Sequence of chain 1.B:
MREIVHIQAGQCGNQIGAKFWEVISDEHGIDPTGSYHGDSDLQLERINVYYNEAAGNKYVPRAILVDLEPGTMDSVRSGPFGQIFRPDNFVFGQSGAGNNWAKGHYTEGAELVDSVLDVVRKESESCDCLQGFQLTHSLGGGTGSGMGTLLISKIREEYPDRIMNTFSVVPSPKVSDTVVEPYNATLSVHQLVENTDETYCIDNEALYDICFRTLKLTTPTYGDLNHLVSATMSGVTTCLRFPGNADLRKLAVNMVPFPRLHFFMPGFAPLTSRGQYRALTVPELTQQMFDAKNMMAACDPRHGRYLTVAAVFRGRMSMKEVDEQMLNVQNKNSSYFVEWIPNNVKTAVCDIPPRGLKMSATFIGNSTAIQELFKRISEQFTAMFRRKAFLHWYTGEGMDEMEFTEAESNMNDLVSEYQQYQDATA

Binding-site contacts:
Ligand atom C13 contacts residue MET257 of chain 1.B at 3.6 Å (hydrophobic).
Ligand atom C15 contacts residue LEU253 of chain 1.B at 3.7 Å (hydrophobic).
Ligand atom C15 contacts residue GLU198 of chain 1.B at 3.7 Å.
Ligand atom C23 contacts residue GLN134 of chain 1.B at 3.1 Å.
Ligand atom O3' contacts residue ASN165 of chain 1.B at 3.8 Å.
Ligand atom C9 contacts residue LEU253 of chain 1.B at 3.6 Å (hydrophobic).
Ligand atom C2' contacts residue ASN165 of chain 1.B at 3.8 Å.
Ligand atom C23 contacts residue TYR50 of chain 1.B at 3.8 Å (hydrophobic).
Ligand atom C8 contacts residue LEU253 of chain 1.B at 3.8 Å (hydrophobic).
Ligand atom C1' contacts residue LEU250 of chain 1.B at 3.8 Å (hydrophobic).
Ligand atom O2' contacts residue ASN165 of chain 1.B at 3.5 Å (h-bond).
Ligand atom O5' contacts residue ILE368 of chain 1.B at 3.6 Å.
Ligand atom CAC contacts residue TYR200 of chain 1.B at 3.2 Å (hydrophobic).
Ligand atom O5 contacts residue ALA314 of chain 1.B at 3.6 Å.
Ligand atom C1 contacts residue THR166 of chain 1.B at 3.4 Å.
Ligand atom C14 contacts residue LEU253 of chain 1.B at 3.6 Å (hydrophobic).
Ligand atom C5 contacts residue VAL316 of chain 1.B at 3.7 Å (hydrophobic).
Ligand atom CAC contacts residue VAL236 of chain 1.B at 3.8 Å (hydrophobic).
Ligand atom C11 contacts residue LEU253 of chain 1.B at 3.6 Å (hydrophobic).
Ligand atom CAC contacts residue ILE368 of chain 1.B at 3.8 Å (hydrophobic).
Ligand atom O3' contacts residue PHE167 of chain 1.B at 3.3 Å.
Ligand atom C18 contacts residue ALA352 of chain 1.B at 3.7 Å (hydrophobic).
Ligand atom C6 contacts residue LEU253 of chain 1.B at 3.8 Å (hydrophobic).
Ligand atom C1 contacts residue ASN165 of chain 1.B at 2.6 Å.
Ligand atom C13 contacts residue LEU253 of chain 1.B at 3.6 Å (hydrophobic).
Ligand atom C17 contacts residue THR179 of chain 1.A at 3.8 Å.
Ligand atom C18 contacts residue THR351 of chain 1.B at 3.7 Å.
Ligand atom C23 contacts residue LEU240 of chain 1.B at 3.9 Å (hydrophobic).
Ligand atom OP3 contacts residue LEU253 of chain 1.B at 3.7 Å.
Ligand atom CAA contacts residue VAL236 of chain 1.B at 3.1 Å (hydrophobic).
Ligand atom C9 contacts residue ILE368 of chain 1.B at 3.8 Å (hydrophobic).
Ligand atom C11 contacts residue ALA314 of chain 1.B at 3.6 Å (hydrophobic).
Ligand atom C2 contacts residue ALA314 of chain 1.B at 3.6 Å (hydrophobic).
Ligand atom C2 contacts residue LEU253 of chain 1.B at 3.5 Å (hydrophobic).
Ligand atom CAA contacts residue LEU253 of chain 1.B at 3.8 Å (hydrophobic).
Ligand atom O4 contacts residue GLU198 of chain 1.B at 2.7 Å (salt-bridge).
Ligand atom O2' contacts residue LEU250 of chain 1.B at 3.2 Å.
Ligand atom OP3 contacts residue VAL236 of chain 1.B at 3.2 Å (h-bond).
Ligand atom OP3 contacts residue ILE368 of chain 1.B at 3.8 Å.
Ligand atom C23 contacts residue LEU250 of chain 1.B at 3.7 Å (hydrophobic).

Sequence of chain 1.A:
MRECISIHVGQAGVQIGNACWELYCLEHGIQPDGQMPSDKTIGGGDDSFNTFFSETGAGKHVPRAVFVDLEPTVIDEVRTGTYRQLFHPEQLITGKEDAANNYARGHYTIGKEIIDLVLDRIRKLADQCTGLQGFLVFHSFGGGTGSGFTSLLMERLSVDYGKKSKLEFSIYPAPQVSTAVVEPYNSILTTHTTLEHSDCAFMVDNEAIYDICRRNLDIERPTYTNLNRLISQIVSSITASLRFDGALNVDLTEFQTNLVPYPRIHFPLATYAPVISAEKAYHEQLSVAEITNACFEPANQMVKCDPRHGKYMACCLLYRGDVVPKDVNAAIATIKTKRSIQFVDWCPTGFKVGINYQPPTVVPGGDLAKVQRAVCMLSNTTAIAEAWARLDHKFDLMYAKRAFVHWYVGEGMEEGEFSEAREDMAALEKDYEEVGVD

The small molecule below binds the protein below.
Small molecule (SMILES): COc1cc(OC)c(-c2coc3c4c(ccc3c2=O)OC(C)(C)C=C4)cc1OC